Sequence of chain 1.A:
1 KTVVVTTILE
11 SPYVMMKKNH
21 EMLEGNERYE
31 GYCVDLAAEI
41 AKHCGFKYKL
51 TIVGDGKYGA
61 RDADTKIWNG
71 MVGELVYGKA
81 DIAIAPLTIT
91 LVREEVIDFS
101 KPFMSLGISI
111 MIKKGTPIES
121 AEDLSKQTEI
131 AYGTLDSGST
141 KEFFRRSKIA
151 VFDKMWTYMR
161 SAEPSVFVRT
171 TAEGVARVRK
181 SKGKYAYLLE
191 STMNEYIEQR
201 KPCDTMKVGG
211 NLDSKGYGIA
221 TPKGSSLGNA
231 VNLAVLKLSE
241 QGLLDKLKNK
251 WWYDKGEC

This protein binds this small molecule.
Small molecule (SMILES): NC(=O)CN1CCCC1=O

Sequence of chain 1.B:
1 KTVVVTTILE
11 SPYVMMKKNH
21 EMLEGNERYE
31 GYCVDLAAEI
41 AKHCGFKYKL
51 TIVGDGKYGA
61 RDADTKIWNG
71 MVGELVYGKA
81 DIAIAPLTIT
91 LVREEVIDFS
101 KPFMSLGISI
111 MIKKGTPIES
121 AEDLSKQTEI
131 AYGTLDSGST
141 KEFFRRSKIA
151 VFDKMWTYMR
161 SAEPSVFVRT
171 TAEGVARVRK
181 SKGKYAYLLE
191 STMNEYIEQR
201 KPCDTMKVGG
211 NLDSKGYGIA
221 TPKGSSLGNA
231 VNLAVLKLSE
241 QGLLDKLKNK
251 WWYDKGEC

Binding-site contacts:
Ligand atom C04 contacts residue LEU244 of chain 1.B at 4.2 Å (hydrophobic).
Ligand atom O03 contacts residue LYS248 of chain 1.B at 4.1 Å.
Ligand atom C02 contacts residue MET104 of chain 1.B at 4.4 Å (hydrophobic).
Ligand atom C08 contacts residue LEU244 of chain 1.B at 4.1 Å (hydrophobic).
Ligand atom O10 contacts residue LEU244 of chain 1.B at 4.2 Å.
Ligand atom C02 contacts residue LEU244 of chain 1.B at 4.3 Å (hydrophobic).
Ligand atom N01 contacts residue MET104 of chain 1.B at 3.2 Å.
Ligand atom C07 contacts residue ASP245 of chain 1.B at 3.2 Å.
Ligand atom N05 contacts residue LEU244 of chain 1.B at 3.8 Å.
Ligand atom C07 contacts residue SER239 of chain 1.B at 3.6 Å.
Ligand atom C09 contacts residue PHE103 of chain 1.B at 4.0 Å (hydrophobic).
Ligand atom C09 contacts residue LEU244 of chain 1.B at 3.9 Å (hydrophobic).
Ligand atom C02 contacts residue PHE103 of chain 1.B at 3.9 Å (hydrophobic).
Ligand atom C08 contacts residue ASP245 of chain 1.B at 4.5 Å.
Ligand atom C09 contacts residue SER239 of chain 1.B at 3.6 Å.
Ligand atom N01 contacts residue PHE103 of chain 1.B at 4.2 Å.
Ligand atom C06 contacts residue ASP245 of chain 1.B at 2.7 Å.
Ligand atom N05 contacts residue PHE103 of chain 1.B at 3.7 Å.
Ligand atom C07 contacts residue LEU244 of chain 1.B at 3.8 Å (hydrophobic).
Ligand atom C04 contacts residue MET104 of chain 1.B at 3.7 Å (hydrophobic).
Ligand atom O10 contacts residue PHE103 of chain 1.B at 3.9 Å.
Ligand atom C04 contacts residue PHE103 of chain 1.B at 3.0 Å (hydrophobic).
Ligand atom O10 contacts residue SER214 of chain 1.A at 3.5 Å (h-bond).
Ligand atom N05 contacts residue SER214 of chain 1.A at 4.1 Å.
Ligand atom C08 contacts residue SER239 of chain 1.B at 2.7 Å.
Ligand atom O10 contacts residue SER239 of chain 1.B at 3.9 Å.
Ligand atom C07 contacts residue SER214 of chain 1.A at 3.8 Å.
Ligand atom C06 contacts residue LEU244 of chain 1.B at 3.4 Å (hydrophobic).
Ligand atom C09 contacts residue SER214 of chain 1.A at 3.4 Å.
Ligand atom C04 contacts residue ASP245 of chain 1.B at 4.5 Å.
Ligand atom O10 contacts residue PRO102 of chain 1.B at 4.0 Å.
Ligand atom C08 contacts residue SER214 of chain 1.A at 3.0 Å.
Ligand atom N01 contacts residue LYS248 of chain 1.B at 3.5 Å.
Ligand atom O03 contacts residue ASP245 of chain 1.B at 2.9 Å (salt-bridge).
Ligand atom C06 contacts residue SER214 of chain 1.A at 4.3 Å.
Ligand atom O03 contacts residue LEU244 of chain 1.B at 3.7 Å.
Ligand atom N05 contacts residue ASP245 of chain 1.B at 3.8 Å.
Ligand atom C02 contacts residue ASP245 of chain 1.B at 4.0 Å.